The protein below binds the small molecule below.
Small molecule (SMILES): CC(=O)N[C@@H]1[C@@H](O)[C@H](O)[C@@H](CO)O[C@H]1O

Sequence of chain 1.B:
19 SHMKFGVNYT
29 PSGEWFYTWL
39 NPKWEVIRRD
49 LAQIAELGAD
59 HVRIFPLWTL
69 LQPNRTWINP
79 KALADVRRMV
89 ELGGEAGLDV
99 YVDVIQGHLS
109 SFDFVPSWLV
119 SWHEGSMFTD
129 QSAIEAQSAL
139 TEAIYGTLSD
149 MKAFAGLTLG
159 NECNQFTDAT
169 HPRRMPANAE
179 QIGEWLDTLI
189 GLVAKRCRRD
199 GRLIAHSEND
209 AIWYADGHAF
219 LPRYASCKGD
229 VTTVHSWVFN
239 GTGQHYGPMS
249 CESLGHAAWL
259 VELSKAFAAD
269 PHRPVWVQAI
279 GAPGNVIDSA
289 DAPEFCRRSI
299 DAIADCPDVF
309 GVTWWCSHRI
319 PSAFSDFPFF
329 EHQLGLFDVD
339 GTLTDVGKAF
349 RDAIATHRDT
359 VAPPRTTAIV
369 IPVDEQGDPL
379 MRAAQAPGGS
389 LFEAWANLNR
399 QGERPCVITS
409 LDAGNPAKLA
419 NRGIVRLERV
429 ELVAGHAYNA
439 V

Binding-site contacts:
Ligand atom C3 contacts residue GLU160 of chain 1.B at 3.9 Å.
Ligand atom C3 contacts residue HIS106 of chain 1.B at 3.3 Å.
Ligand atom O5 contacts residue PHE237 of chain 1.B at 3.8 Å.
Ligand atom C7 contacts residue VAL439 of chain 1.B at 4.3 Å (hydrophobic).
Ligand atom O1 contacts residue ALA438 of chain 1.B at 3.2 Å (h-bond).
Ligand atom C1 contacts residue ALA438 of chain 1.B at 4.3 Å (hydrophobic).
Ligand atom O6 contacts residue GLU160 of chain 1.B at 4.0 Å.
Ligand atom C6 contacts residue GLU160 of chain 1.B at 3.6 Å.
Ligand atom O6 contacts residue PHE237 of chain 1.B at 4.5 Å.
Ligand atom C2 contacts residue HIS106 of chain 1.B at 4.2 Å.
Ligand atom C8 contacts residue SER109 of chain 1.B at 4.5 Å.
Ligand atom C8 contacts residue VAL439 of chain 1.B at 4.3 Å (hydrophobic).
Ligand atom C8 contacts residue TRP120 of chain 1.A at 3.4 Å (hydrophobic).
Ligand atom C1 contacts residue VAL439 of chain 1.B at 4.5 Å (hydrophobic).
Ligand atom O3 contacts residue SER109 of chain 1.B at 3.2 Å (h-bond).
Ligand atom O6 contacts residue TRP235 of chain 1.B at 3.3 Å.
Ligand atom N2 contacts residue HIS106 of chain 1.B at 3.8 Å.
Ligand atom C6 contacts residue PHE237 of chain 1.B at 4.0 Å (hydrophobic).
Ligand atom O4 contacts residue GLU160 of chain 1.B at 2.7 Å (salt-bridge).
Ligand atom C5 contacts residue GLU160 of chain 1.B at 3.3 Å.
Ligand atom O1 contacts residue VAL439 of chain 1.B at 3.1 Å.
Ligand atom C4 contacts residue GLU160 of chain 1.B at 3.4 Å.
Ligand atom C5 contacts residue PHE237 of chain 1.B at 4.5 Å (hydrophobic).
Ligand atom C7 contacts residue SER109 of chain 1.B at 4.5 Å.
Ligand atom O3 contacts residue SER108 of chain 1.B at 4.0 Å.
Ligand atom C6 contacts residue TRP235 of chain 1.B at 3.2 Å (hydrophobic).
Ligand atom O3 contacts residue HIS106 of chain 1.B at 2.9 Å (h-bond).
Ligand atom O4 contacts residue HIS106 of chain 1.B at 4.4 Å.
Ligand atom O6 contacts residue ASN207 of chain 1.B at 4.0 Å.
Ligand atom O7 contacts residue VAL439 of chain 1.B at 3.9 Å.

Sequence of chain 1.A:
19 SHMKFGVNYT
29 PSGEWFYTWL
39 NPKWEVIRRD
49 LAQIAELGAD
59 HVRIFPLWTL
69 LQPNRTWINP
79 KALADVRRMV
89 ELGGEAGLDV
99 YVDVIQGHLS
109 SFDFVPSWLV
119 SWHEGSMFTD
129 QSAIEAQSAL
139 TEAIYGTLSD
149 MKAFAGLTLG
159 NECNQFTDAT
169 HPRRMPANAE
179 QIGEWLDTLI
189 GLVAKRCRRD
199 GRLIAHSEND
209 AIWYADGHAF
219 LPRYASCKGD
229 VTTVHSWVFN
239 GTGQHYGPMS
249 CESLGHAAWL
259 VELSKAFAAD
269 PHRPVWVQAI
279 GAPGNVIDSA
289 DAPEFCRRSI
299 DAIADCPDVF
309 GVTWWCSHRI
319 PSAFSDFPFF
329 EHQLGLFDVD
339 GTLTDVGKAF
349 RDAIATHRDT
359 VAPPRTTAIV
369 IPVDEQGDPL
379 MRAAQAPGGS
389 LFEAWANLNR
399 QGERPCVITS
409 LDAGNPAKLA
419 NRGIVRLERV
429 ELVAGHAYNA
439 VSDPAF